Binding-site contacts:
Ligand atom C9 contacts residue HIS138 of chain 4.A at 3.5 Å.
Ligand atom C1 contacts residue MET74 of chain 13.A at 3.5 Å (hydrophobic).
Ligand atom O1 contacts residue ARG88 of chain 13.A at 2.9 Å (salt-bridge).
Ligand atom C15 contacts residue MET105 of chain 13.A at 3.8 Å (hydrophobic).
Ligand atom C12 contacts residue GLU134 of chain 4.A at 3.8 Å.
Ligand atom C16 contacts residue LEU109 of chain 13.A at 3.9 Å (hydrophobic).
Ligand atom C16 contacts residue ASN106 of chain 13.A at 3.3 Å.
Ligand atom C7 contacts residue GLU134 of chain 4.A at 3.8 Å.
Ligand atom C18 contacts residue MET74 of chain 13.A at 3.8 Å (hydrophobic).
Ligand atom O2 contacts residue ASN106 of chain 13.A at 2.6 Å (h-bond).
Ligand atom C10 contacts residue ASP72 of chain 13.A at 3.7 Å.
Ligand atom C contacts residue MET74 of chain 13.A at 3.9 Å (hydrophobic).
Ligand atom C17 contacts residue ASN106 of chain 13.A at 3.3 Å.
Ligand atom C13 contacts residue GLU134 of chain 4.A at 3.7 Å.
Ligand atom C2 contacts residue GLY9 of chain 13.A at 3.7 Å.
Ligand atom C6 contacts residue MET74 of chain 13.A at 3.6 Å (hydrophobic).
Ligand atom C4 contacts residue ALA37 of chain 13.A at 3.7 Å (hydrophobic).
Ligand atom C16 contacts residue LEU102 of chain 13.A at 3.7 Å (hydrophobic).
Ligand atom C3 contacts residue PHE70 of chain 13.A at 3.8 Å (hydrophobic).
Ligand atom O2 contacts residue ALA75 of chain 13.A at 3.1 Å (h-bond).
Ligand atom C18 contacts residue LEU73 of chain 13.A at 3.5 Å (hydrophobic).
Ligand atom C17 contacts residue LEU73 of chain 13.A at 3.8 Å (hydrophobic).
Ligand atom N contacts residue GLU134 of chain 4.A at 2.8 Å (salt-bridge).
Ligand atom C contacts residue ARG88 of chain 13.A at 3.8 Å.
Ligand atom N1 contacts residue LEU73 of chain 13.A at 3.4 Å.
Ligand atom C2 contacts residue MET74 of chain 13.A at 3.7 Å (hydrophobic).
Ligand atom C16 contacts residue MET105 of chain 13.A at 3.9 Å (hydrophobic).
Ligand atom O contacts residue TYR98 of chain 13.A at 3.9 Å.
Ligand atom C14 contacts residue LEU102 of chain 13.A at 3.7 Å (hydrophobic).
Ligand atom C3 contacts residue GLY9 of chain 13.A at 3.7 Å.
Ligand atom C17 contacts residue MET74 of chain 13.A at 3.8 Å (hydrophobic).
Ligand atom C13 contacts residue LEU73 of chain 13.A at 3.8 Å (hydrophobic).
Ligand atom C11 contacts residue ASP72 of chain 13.A at 3.9 Å.
Ligand atom C15 contacts residue VAL135 of chain 4.A at 3.7 Å (hydrophobic).
Ligand atom C4 contacts residue PHE70 of chain 13.A at 3.7 Å (hydrophobic).
Ligand atom O2 contacts residue LEU73 of chain 13.A at 3.7 Å.
Ligand atom O2 contacts residue MET74 of chain 13.A at 3.2 Å.
Ligand atom C10 contacts residue HIS138 of chain 4.A at 3.7 Å.
Ligand atom C15 contacts residue LEU102 of chain 13.A at 3.4 Å (hydrophobic).
Ligand atom N1 contacts residue MET74 of chain 13.A at 2.9 Å (h-bond).

This small molecule binds to this protein.
Small molecule (SMILES): O=C(O)c1cccc([C@H]2CCC[C@@H]2c2nc3cccc(O)c3[nH]2)c1

Sequence of chain 4.A:
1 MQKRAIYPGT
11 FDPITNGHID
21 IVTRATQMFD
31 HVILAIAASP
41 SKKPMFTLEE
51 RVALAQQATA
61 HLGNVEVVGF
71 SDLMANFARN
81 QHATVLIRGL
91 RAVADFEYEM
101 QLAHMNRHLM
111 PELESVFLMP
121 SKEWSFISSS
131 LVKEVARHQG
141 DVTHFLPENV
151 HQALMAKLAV

Sequence of chain 13.A:
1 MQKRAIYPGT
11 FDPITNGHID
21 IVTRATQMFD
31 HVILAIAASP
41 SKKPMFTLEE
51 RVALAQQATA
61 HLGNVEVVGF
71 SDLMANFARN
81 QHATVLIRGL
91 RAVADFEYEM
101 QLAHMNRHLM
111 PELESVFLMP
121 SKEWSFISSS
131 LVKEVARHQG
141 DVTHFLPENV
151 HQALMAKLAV